Binding-site contacts:
Ligand atom CB contacts residue GLU783 of chain 1.C at 4.0 Å.
Ligand atom CD contacts residue GLU892 of chain 1.C at 3.7 Å.
Ligand atom CD contacts residue LEU907 of chain 1.C at 3.6 Å (hydrophobic).
Ligand atom O contacts residue ASP1041 of chain 1.C at 3.1 Å.
Ligand atom OXT contacts residue LEU907 of chain 1.C at 3.5 Å.
Ligand atom C contacts residue LEU907 of chain 1.C at 3.8 Å (hydrophobic).
Ligand atom N contacts residue ASP1041 of chain 1.C at 3.6 Å (salt-bridge).
Ligand atom CG contacts residue GLU892 of chain 1.C at 4.0 Å.
Ligand atom NE contacts residue VAL893 of chain 1.C at 3.4 Å.
Ligand atom C contacts residue TYR1040 of chain 1.C at 3.7 Å (hydrophobic).
Ligand atom OXT contacts residue ASP1041 of chain 1.C at 4.4 Å.
Ligand atom O contacts residue THR1042 of chain 1.C at 2.4 Å (h-bond).
Ligand atom OXT contacts residue THR1042 of chain 1.C at 2.5 Å (h-bond).
Ligand atom N contacts residue HIS1039 of chain 1.C at 4.2 Å.
Ligand atom O contacts residue LEU907 of chain 1.C at 4.0 Å.
Ligand atom O contacts residue THR1043 of chain 1.C at 4.1 Å.
Ligand atom NE contacts residue ASP791 of chain 1.C at 2.7 Å (salt-bridge).
Ligand atom CG contacts residue LEU895 of chain 1.C at 4.1 Å (hydrophobic).
Ligand atom CD contacts residue VAL893 of chain 1.C at 3.7 Å (hydrophobic).
Ligand atom NE contacts residue GLU892 of chain 1.C at 2.6 Å (salt-bridge).
Ligand atom CD contacts residue GLU783 of chain 1.C at 3.6 Å.
Ligand atom NE contacts residue GLU783 of chain 1.C at 3.1 Å (salt-bridge).
Ligand atom NE contacts residue SER792 of chain 1.C at 4.2 Å.
Ligand atom CG contacts residue GLU783 of chain 1.C at 4.3 Å.
Ligand atom NE contacts residue ALA793 of chain 1.C at 3.9 Å.
Ligand atom CB contacts residue LEU907 of chain 1.C at 4.1 Å (hydrophobic).
Ligand atom CD contacts residue LEU895 of chain 1.C at 4.0 Å (hydrophobic).
Ligand atom C contacts residue THR1042 of chain 1.C at 3.2 Å.
Ligand atom CD contacts residue ASP791 of chain 1.C at 3.2 Å.
Ligand atom C contacts residue ASP1041 of chain 1.C at 3.9 Å.
Ligand atom CA contacts residue LEU907 of chain 1.C at 4.5 Å (hydrophobic).
Ligand atom OXT contacts residue TYR1040 of chain 1.C at 4.1 Å.
Ligand atom CG contacts residue LEU907 of chain 1.C at 4.4 Å (hydrophobic).
Ligand atom CG contacts residue VAL893 of chain 1.C at 4.5 Å (hydrophobic).
Ligand atom CA contacts residue TYR1040 of chain 1.C at 3.7 Å (hydrophobic).
Ligand atom N contacts residue TYR1040 of chain 1.C at 2.6 Å (h-bond).
Ligand atom O contacts residue TYR1040 of chain 1.C at 3.7 Å.

Sequence of chain 1.C:
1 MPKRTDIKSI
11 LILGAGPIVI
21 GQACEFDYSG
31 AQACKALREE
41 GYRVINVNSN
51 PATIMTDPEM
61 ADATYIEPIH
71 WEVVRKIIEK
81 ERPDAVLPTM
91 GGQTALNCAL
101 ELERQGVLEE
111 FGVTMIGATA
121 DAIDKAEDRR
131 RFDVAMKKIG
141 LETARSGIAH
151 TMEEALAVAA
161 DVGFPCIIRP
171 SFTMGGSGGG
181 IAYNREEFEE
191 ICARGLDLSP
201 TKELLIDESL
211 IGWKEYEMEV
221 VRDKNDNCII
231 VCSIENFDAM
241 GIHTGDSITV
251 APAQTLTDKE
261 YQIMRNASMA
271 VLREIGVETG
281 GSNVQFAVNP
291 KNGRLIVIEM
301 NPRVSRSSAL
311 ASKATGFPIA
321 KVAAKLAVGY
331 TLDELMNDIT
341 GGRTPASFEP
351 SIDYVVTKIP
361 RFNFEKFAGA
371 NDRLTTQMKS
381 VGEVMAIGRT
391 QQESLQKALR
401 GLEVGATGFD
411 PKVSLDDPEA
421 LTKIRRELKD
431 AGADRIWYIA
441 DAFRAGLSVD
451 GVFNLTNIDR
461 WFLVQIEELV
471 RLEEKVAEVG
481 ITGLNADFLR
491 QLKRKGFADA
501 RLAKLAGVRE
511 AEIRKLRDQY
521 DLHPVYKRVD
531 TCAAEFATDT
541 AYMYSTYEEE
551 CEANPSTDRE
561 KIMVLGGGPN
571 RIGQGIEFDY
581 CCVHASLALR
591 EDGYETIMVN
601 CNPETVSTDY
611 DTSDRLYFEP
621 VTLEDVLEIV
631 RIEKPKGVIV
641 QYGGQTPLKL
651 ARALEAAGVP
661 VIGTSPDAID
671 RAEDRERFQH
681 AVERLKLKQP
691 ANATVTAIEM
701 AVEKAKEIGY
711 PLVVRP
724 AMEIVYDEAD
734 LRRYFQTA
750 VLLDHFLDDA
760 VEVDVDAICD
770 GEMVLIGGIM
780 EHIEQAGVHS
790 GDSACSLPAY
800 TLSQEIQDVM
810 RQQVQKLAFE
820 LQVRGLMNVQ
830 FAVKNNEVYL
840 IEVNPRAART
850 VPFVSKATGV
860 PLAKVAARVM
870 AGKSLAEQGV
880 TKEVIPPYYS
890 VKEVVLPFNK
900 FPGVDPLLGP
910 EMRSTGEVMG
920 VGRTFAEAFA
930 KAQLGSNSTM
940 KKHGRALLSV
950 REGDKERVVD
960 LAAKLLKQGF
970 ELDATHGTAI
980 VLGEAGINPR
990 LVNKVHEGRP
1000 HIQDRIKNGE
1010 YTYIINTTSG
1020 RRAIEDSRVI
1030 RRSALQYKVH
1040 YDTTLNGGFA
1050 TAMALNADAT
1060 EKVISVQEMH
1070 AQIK

A protein and the small-molecule ligand that binds it are described below.
Small molecule (SMILES): NCCC[C@H](N)C(=O)O